Binding-site contacts:
Ligand atom C1 contacts residue ASN176 of chain 1.A at 4.4 Å.
Ligand atom C3 contacts residue ASN152 of chain 1.A at 3.8 Å.
Ligand atom C7 contacts residue LEU128 of chain 1.A at 3.8 Å (hydrophobic).
Ligand atom N2 contacts residue ASN152 of chain 1.A at 2.6 Å (h-bond).
Ligand atom C1 contacts residue ASN152 of chain 1.A at 1.4 Å.
Ligand atom C8 contacts residue ASN152 of chain 1.A at 3.8 Å.
Ligand atom C4 contacts residue ASN152 of chain 1.A at 4.2 Å.
Ligand atom C5 contacts residue ASN152 of chain 1.A at 3.6 Å.
Ligand atom C7 contacts residue ASN152 of chain 1.A at 3.5 Å.
Ligand atom O5 contacts residue ASN152 of chain 1.A at 2.3 Å (h-bond).
Ligand atom O7 contacts residue LEU128 of chain 1.A at 3.9 Å.
Ligand atom N2 contacts residue LEU128 of chain 1.A at 4.3 Å.
Ligand atom C8 contacts residue LEU128 of chain 1.A at 3.6 Å (hydrophobic).
Ligand atom C2 contacts residue ASN152 of chain 1.A at 2.5 Å.

A small-molecule ligand and the protein it binds are described below.
Small molecule (SMILES): CC(=O)N[C@@H]1[C@@H](O)[C@H](O)[C@@H](CO)O[C@H]1O

Sequence of chain 1.A:
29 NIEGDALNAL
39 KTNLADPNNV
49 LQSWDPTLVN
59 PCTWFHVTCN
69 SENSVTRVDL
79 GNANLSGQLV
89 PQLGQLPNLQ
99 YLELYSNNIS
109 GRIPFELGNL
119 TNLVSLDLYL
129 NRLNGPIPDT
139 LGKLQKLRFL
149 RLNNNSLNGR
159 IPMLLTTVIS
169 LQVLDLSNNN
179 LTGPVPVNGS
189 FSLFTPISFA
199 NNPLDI